Sequence of chain 1.A:
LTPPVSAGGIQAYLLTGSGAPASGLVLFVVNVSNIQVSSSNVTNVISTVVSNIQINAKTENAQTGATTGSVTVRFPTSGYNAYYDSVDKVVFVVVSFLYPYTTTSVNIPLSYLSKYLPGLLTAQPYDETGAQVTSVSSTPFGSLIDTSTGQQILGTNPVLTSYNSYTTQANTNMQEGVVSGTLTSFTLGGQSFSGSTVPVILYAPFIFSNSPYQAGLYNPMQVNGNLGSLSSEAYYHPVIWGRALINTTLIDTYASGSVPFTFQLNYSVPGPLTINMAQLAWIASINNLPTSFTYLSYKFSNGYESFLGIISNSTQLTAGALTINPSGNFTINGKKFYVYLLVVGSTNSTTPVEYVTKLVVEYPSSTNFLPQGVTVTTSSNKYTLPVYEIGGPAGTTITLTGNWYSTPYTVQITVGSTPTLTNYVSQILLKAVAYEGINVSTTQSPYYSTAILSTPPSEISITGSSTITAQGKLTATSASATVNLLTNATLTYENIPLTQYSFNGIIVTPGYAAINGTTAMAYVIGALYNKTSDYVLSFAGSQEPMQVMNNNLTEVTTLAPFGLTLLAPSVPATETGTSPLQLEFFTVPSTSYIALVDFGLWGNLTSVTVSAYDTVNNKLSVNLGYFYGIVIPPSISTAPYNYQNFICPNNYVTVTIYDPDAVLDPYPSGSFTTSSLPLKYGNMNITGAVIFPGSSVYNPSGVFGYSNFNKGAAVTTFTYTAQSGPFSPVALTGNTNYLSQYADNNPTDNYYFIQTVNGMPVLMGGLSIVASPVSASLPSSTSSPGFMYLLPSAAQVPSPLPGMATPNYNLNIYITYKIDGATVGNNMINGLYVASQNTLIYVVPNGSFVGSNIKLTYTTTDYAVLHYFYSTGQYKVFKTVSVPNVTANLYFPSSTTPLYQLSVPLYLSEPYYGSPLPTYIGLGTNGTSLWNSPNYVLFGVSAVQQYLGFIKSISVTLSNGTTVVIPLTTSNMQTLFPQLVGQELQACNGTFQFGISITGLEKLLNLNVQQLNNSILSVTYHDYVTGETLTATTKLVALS

Binding-site contacts:
Ligand atom C1 contacts residue TYR1053 of chain 1.A at 4.5 Å (hydrophobic).
Ligand atom C2 contacts residue ASN875 of chain 1.A at 2.6 Å.
Ligand atom C8 contacts residue GLN975 of chain 1.A at 4.0 Å.
Ligand atom C7 contacts residue GLN975 of chain 1.A at 4.2 Å.
Ligand atom C6 contacts residue TYR1053 of chain 1.A at 4.1 Å (hydrophobic).
Ligand atom O7 contacts residue ASN875 of chain 1.A at 3.1 Å (h-bond).
Ligand atom O6 contacts residue GLY876 of chain 1.A at 4.4 Å.
Ligand atom O4 contacts residue TYR976 of chain 1.A at 3.4 Å.
Ligand atom C2 contacts residue TYR976 of chain 1.A at 3.9 Å (hydrophobic).
Ligand atom C5 contacts residue TYR976 of chain 1.A at 4.1 Å (hydrophobic).
Ligand atom O7 contacts residue GLN975 of chain 1.A at 4.0 Å.
Ligand atom N2 contacts residue TYR976 of chain 1.A at 3.0 Å (h-bond).
Ligand atom O4 contacts residue TYR1053 of chain 1.A at 4.1 Å.
Ligand atom N2 contacts residue ASN875 of chain 1.A at 3.0 Å (h-bond).
Ligand atom C8 contacts residue TYR976 of chain 1.A at 3.3 Å (hydrophobic).
Ligand atom C5 contacts residue ASN875 of chain 1.A at 3.7 Å.
Ligand atom C3 contacts residue TYR976 of chain 1.A at 3.8 Å (hydrophobic).
Ligand atom O6 contacts residue TYR976 of chain 1.A at 3.9 Å.
Ligand atom C3 contacts residue ASN875 of chain 1.A at 3.9 Å.
Ligand atom C5 contacts residue TYR1053 of chain 1.A at 3.9 Å (hydrophobic).
Ligand atom O5 contacts residue TYR976 of chain 1.A at 3.8 Å.
Ligand atom O3 contacts residue TYR976 of chain 1.A at 3.7 Å.
Ligand atom C1 contacts residue TYR976 of chain 1.A at 4.1 Å (hydrophobic).
Ligand atom C6 contacts residue TYR976 of chain 1.A at 4.4 Å (hydrophobic).
Ligand atom C7 contacts residue ASN875 of chain 1.A at 3.5 Å.
Ligand atom C4 contacts residue TYR976 of chain 1.A at 4.4 Å (hydrophobic).
Ligand atom C1 contacts residue ASN875 of chain 1.A at 1.5 Å.
Ligand atom O6 contacts residue TYR976 of chain 1.A at 4.0 Å.
Ligand atom C1 contacts residue GLY876 of chain 1.A at 3.9 Å.
Ligand atom O7 contacts residue TYR1053 of chain 1.A at 4.3 Å.
Ligand atom O4 contacts residue TYR976 of chain 1.A at 4.2 Å.
Ligand atom C7 contacts residue TYR976 of chain 1.A at 3.8 Å (hydrophobic).
Ligand atom O5 contacts residue GLY876 of chain 1.A at 3.8 Å.
Ligand atom O5 contacts residue ASN875 of chain 1.A at 2.4 Å (h-bond).
Ligand atom C4 contacts residue ASN875 of chain 1.A at 4.3 Å.

The small molecule below binds the protein below.
Small molecule (SMILES): CC(=O)N[C@H]1[C@H](O[C@H]2[C@H](O)[C@@H](NC(C)=O)CO[C@@H]2CO)O[C@H](CO[C@H]2O[C@H](CO)[C@@H](O)[C@H](O)[C@@H]2O)[C@@H](O)[C@@H]1O[C@@H]1O[C@H](CS(=O)(=O)O)[C@@H](O)[C@H](O)[C@H]1O